Sequence of chain 2.A:
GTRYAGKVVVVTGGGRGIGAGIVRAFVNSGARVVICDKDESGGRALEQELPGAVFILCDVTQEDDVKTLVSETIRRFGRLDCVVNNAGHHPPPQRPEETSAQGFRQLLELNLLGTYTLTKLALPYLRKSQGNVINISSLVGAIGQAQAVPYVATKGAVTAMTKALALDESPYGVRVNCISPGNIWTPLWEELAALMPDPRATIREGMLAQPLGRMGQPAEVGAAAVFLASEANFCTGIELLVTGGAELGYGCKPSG

Binding-site contacts:
Ligand atom C6 contacts residue TRP194 of chain 4.A at 3.4 Å (hydrophobic).
Ligand atom C3 contacts residue LEU197 of chain 4.A at 3.8 Å (hydrophobic).
Ligand atom C6 contacts residue LEU197 of chain 4.A at 3.7 Å (hydrophobic).
Ligand atom C13 contacts residue GLN150 of chain 4.A at 3.8 Å.
Ligand atom F1 contacts residue SER143 of chain 4.A at 2.8 Å.
Ligand atom O2 contacts residue GLN152 of chain 4.A at 3.4 Å (h-bond).
Ligand atom O contacts residue SER143 of chain 4.A at 2.5 Å (h-bond).
Ligand atom O contacts residue NAD1 of chain 4.B at 2.9 Å.
Ligand atom C1 contacts residue HIS95 of chain 4.A at 3.4 Å.
Ligand atom C5 contacts residue LEU197 of chain 4.A at 3.4 Å (hydrophobic).
Ligand atom C17 contacts residue SER143 of chain 4.A at 3.5 Å.
Ligand atom C16 contacts residue ASN188 of chain 4.A at 3.4 Å.
Ligand atom F contacts residue HIS95 of chain 4.A at 2.9 Å.
Ligand atom C15 contacts residue ASN188 of chain 4.A at 3.4 Å.
Ligand atom O1 contacts residue HIS95 of chain 4.A at 3.7 Å.
Ligand atom C13 contacts residue ALA151 of chain 4.A at 3.6 Å (hydrophobic).
Ligand atom C2 contacts residue HIS95 of chain 4.A at 3.8 Å.
Ligand atom O contacts residue TYR156 of chain 4.A at 2.3 Å (h-bond).
Ligand atom C14 contacts residue GLN150 of chain 4.A at 3.5 Å.
Ligand atom C contacts residue NAD1 of chain 4.B at 3.2 Å.
Ligand atom C contacts residue SER143 of chain 4.A at 3.4 Å.
Ligand atom O1 contacts residue LEU197 of chain 4.A at 3.5 Å.
Ligand atom F1 contacts residue TYR255 of chain 2.A at 3.0 Å.
Ligand atom O2 contacts residue ALA151 of chain 4.A at 3.0 Å (h-bond).
Ligand atom C1 contacts residue TYR156 of chain 4.A at 3.5 Å (hydrophobic).
Ligand atom C1 contacts residue NAD1 of chain 4.B at 3.6 Å.
Ligand atom C17 contacts residue NAD1 of chain 4.B at 3.4 Å.
Ligand atom C17 contacts residue TYR255 of chain 2.A at 3.7 Å (hydrophobic).
Ligand atom N contacts residue GLN150 of chain 4.A at 3.6 Å.
Ligand atom F1 contacts residue NAD1 of chain 4.B at 3.7 Å.
Ligand atom C3 contacts residue HIS95 of chain 4.A at 3.8 Å.
Ligand atom C9 contacts residue GLN150 of chain 4.A at 3.5 Å.
Ligand atom F1 contacts residue VAL145 of chain 4.A at 3.4 Å.
Ligand atom C contacts residue TYR156 of chain 4.A at 3.3 Å (hydrophobic).
Ligand atom C10 contacts residue GLN150 of chain 4.A at 3.9 Å.
Ligand atom C16 contacts residue TYR255 of chain 2.A at 3.4 Å (hydrophobic).
Ligand atom C5 contacts residue TRP194 of chain 4.A at 3.4 Å (hydrophobic).
Ligand atom C12 contacts residue ALA151 of chain 4.A at 3.5 Å (hydrophobic).
Ligand atom C4 contacts residue LEU197 of chain 4.A at 3.4 Å (hydrophobic).
Ligand atom F1 contacts residue PRO186 of chain 4.A at 3.6 Å.

This small molecule binds to this protein.
Small molecule (SMILES): O=C(c1ccc(F)c(O)c1)c1cccc(-c2cccc(O)c2F)n1

Sequence of chain 4.A:
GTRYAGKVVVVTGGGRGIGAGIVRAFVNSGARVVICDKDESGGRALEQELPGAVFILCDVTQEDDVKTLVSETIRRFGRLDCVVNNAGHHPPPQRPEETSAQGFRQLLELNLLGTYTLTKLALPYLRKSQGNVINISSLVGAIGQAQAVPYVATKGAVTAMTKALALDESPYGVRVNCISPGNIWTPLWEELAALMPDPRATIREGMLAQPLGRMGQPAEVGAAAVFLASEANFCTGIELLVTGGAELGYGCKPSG